This protein binds this small molecule.
Small molecule (SMILES): OC[C@@]1(O)OC[C@@H](O)[C@@H](O)[C@@H]1O

Binding-site contacts:
Ligand atom C2 contacts residue ARG150 of chain 1.B at 3.9 Å.
Ligand atom C2 contacts residue GLU119 of chain 1.B at 4.5 Å.
Ligand atom C1 contacts residue GLU119 of chain 1.B at 3.1 Å.
Ligand atom O6 contacts residue ARG150 of chain 1.B at 2.8 Å (salt-bridge).
Ligand atom O1 contacts residue GLU119 of chain 1.B at 2.5 Å (salt-bridge).
Ligand atom O1 contacts residue ILE120 of chain 1.B at 4.0 Å.
Ligand atom C5 contacts residue ARG150 of chain 1.B at 4.0 Å.
Ligand atom C6 contacts residue VAL60 of chain 1.B at 3.9 Å (hydrophobic).
Ligand atom C6 contacts residue ARG150 of chain 1.B at 3.6 Å.
Ligand atom O5 contacts residue ARG150 of chain 1.B at 2.9 Å (salt-bridge).
Ligand atom O6 contacts residue VAL60 of chain 1.B at 3.9 Å.
Ligand atom C1 contacts residue ARG150 of chain 1.B at 4.0 Å.
Ligand atom O1 contacts residue ARG150 of chain 1.B at 3.3 Å (salt-bridge).

Sequence of chain 1.B:
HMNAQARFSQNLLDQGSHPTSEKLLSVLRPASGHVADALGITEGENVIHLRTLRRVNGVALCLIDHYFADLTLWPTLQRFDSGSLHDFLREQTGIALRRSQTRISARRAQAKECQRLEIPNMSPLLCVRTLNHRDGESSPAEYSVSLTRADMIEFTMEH